Sequence of chain 1.A:
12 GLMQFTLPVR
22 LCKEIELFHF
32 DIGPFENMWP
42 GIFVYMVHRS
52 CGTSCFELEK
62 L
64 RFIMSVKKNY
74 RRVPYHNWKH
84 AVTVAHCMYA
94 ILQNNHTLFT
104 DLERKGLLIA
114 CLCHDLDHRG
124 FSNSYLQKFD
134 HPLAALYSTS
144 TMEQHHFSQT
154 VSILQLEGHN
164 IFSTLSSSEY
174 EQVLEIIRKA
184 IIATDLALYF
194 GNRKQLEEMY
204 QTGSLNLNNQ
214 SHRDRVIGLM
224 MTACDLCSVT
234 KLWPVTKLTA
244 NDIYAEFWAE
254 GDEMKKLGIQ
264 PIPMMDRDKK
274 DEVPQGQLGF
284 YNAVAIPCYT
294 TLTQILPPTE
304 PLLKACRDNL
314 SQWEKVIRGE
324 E

A protein and the small-molecule ligand that binds it are described below.
Small molecule (SMILES): CCNc1nc(N)nc2[nH]cc(-c3cccc(C(F)(F)F)c3)c12

Binding-site contacts:
Ligand atom C23 contacts residue MET267 of chain 1.A at 4.1 Å (hydrophobic).
Ligand atom C11 contacts residue PHE250 of chain 1.A at 3.8 Å (hydrophobic).
Ligand atom C12 contacts residue PHE250 of chain 1.A at 3.8 Å (hydrophobic).
Ligand atom C9 contacts residue PHE283 of chain 1.A at 3.6 Å (hydrophobic).
Ligand atom N3 contacts residue PHE283 of chain 1.A at 3.8 Å.
Ligand atom C23 contacts residue GLY279 of chain 1.A at 3.7 Å.
Ligand atom F19 contacts residue MET267 of chain 1.A at 3.5 Å.
Ligand atom F18 contacts residue PHE283 of chain 1.A at 4.0 Å.
Ligand atom F18 contacts residue MET267 of chain 1.A at 3.1 Å.
Ligand atom C4 contacts residue GLN280 of chain 1.A at 3.9 Å.
Ligand atom C15 contacts residue PHE283 of chain 1.A at 3.7 Å (hydrophobic).
Ligand atom C13 contacts residue MET267 of chain 1.A at 3.8 Å (hydrophobic).
Ligand atom N5 contacts residue PHE283 of chain 1.A at 4.1 Å.
Ligand atom C23 contacts residue PHE283 of chain 1.A at 3.8 Å (hydrophobic).
Ligand atom N10 contacts residue VAL232 of chain 1.A at 3.9 Å.
Ligand atom C23 contacts residue GLN280 of chain 1.A at 4.0 Å.
Ligand atom N5 contacts residue LEU229 of chain 1.A at 3.7 Å.
Ligand atom C2 contacts residue GLN280 of chain 1.A at 3.6 Å.
Ligand atom C17 contacts residue MET267 of chain 1.A at 3.6 Å (hydrophobic).
Ligand atom N3 contacts residue ILE246 of chain 1.A at 3.6 Å.
Ligand atom C23 contacts residue TYR247 of chain 1.A at 3.5 Å (hydrophobic).
Ligand atom C2 contacts residue PHE283 of chain 1.A at 3.8 Å (hydrophobic).
Ligand atom C22 contacts residue TYR247 of chain 1.A at 3.0 Å (hydrophobic).
Ligand atom C7 contacts residue PHE283 of chain 1.A at 3.9 Å (hydrophobic).
Ligand atom C4 contacts residue PHE283 of chain 1.A at 3.8 Å (hydrophobic).
Ligand atom N21 contacts residue PHE283 of chain 1.A at 3.8 Å.
Ligand atom N21 contacts residue PHE250 of chain 1.A at 3.8 Å.
Ligand atom F20 contacts residue VAL287 of chain 1.A at 4.0 Å.
Ligand atom N21 contacts residue MET267 of chain 1.A at 4.0 Å.
Ligand atom C15 contacts residue LEU189 of chain 1.A at 4.1 Å (hydrophobic).
Ligand atom C8 contacts residue PHE283 of chain 1.A at 3.6 Å (hydrophobic).
Ligand atom C7 contacts residue PHE250 of chain 1.A at 3.9 Å (hydrophobic).
Ligand atom N10 contacts residue GLN280 of chain 1.A at 3.0 Å (h-bond).
Ligand atom N21 contacts residue GLN280 of chain 1.A at 3.9 Å.
Ligand atom C22 contacts residue GLN280 of chain 1.A at 3.0 Å.
Ligand atom N1 contacts residue GLN280 of chain 1.A at 2.9 Å (h-bond).
Ligand atom C2 contacts residue ILE246 of chain 1.A at 3.8 Å (hydrophobic).
Ligand atom N10 contacts residue ILE246 of chain 1.A at 3.8 Å.
Ligand atom N1 contacts residue PHE283 of chain 1.A at 3.9 Å.
Ligand atom C6 contacts residue LEU229 of chain 1.A at 4.0 Å (hydrophobic).